Sequence of chain 1.F:
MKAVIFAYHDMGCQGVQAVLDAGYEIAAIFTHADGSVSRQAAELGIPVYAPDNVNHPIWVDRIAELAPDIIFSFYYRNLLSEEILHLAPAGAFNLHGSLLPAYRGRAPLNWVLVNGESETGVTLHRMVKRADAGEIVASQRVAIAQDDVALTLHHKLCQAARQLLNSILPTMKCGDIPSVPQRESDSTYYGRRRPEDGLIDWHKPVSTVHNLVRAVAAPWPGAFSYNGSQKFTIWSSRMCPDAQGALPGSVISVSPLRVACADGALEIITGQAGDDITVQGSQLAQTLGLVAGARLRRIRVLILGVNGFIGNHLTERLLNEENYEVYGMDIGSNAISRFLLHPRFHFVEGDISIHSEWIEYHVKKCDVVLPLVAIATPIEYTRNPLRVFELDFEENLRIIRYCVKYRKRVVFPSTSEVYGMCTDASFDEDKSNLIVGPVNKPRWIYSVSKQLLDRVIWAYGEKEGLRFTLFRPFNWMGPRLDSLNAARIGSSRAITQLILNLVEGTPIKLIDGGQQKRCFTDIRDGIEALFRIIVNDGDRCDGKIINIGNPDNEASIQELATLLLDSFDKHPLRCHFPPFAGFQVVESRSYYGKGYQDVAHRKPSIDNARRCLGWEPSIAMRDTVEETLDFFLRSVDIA

A small-molecule ligand and the protein it binds are described below.
Small molecule (SMILES): O=C(O)[C@H]1O[C@H](O[P](=O)(O)O[P](=O)(O)OC[C@H]2O[C@@H](n3ccc(=O)[nH]c3=O)[C@H](O)[C@@H]2O)[C@H](O)[C@@H](O)[C@@H]1O

Binding-site contacts:
Ligand atom O2A contacts residue ALA511 of chain 1.F at 3.2 Å.
Ligand atom O2 contacts residue ILE528 of chain 1.F at 2.9 Å (h-bond).
Ligand atom O1B contacts residue ASN492 of chain 1.F at 3.2 Å (h-bond).
Ligand atom N3 contacts residue ILE528 of chain 1.F at 3.4 Å.
Ligand atom O4' contacts residue SER433 of chain 1.F at 3.2 Å (h-bond).
Ligand atom O1B contacts residue ARG535 of chain 1.F at 3.1 Å (salt-bridge).
Ligand atom C5' contacts residue ARG619 of chain 1.F at 3.2 Å.
Ligand atom O3D contacts residue ASP615 of chain 1.F at 3.1 Å (salt-bridge).
Ligand atom O2 contacts residue LYS526 of chain 1.F at 3.2 Å (salt-bridge).
Ligand atom O3' contacts residue TYR463 of chain 1.F at 3.1 Å.
Ligand atom O3' contacts residue THR432 of chain 1.F at 2.8 Å (h-bond).
Ligand atom O2D contacts residue GLN533 of chain 1.F at 3.0 Å (h-bond).
Ligand atom O1A contacts residue PRO395 of chain 1.F at 3.5 Å.
Ligand atom O3D contacts residue TYR613 of chain 1.F at 2.9 Å (h-bond).
Ligand atom O'Q contacts residue ARG619 of chain 1.F at 3.1 Å (salt-bridge).
Ligand atom C2 contacts residue LYS526 of chain 1.F at 3.5 Å.
Ligand atom C2D contacts residue TYR609 of chain 1.F at 3.0 Å (hydrophobic).
Ligand atom O'Q contacts residue ASN492 of chain 1.F at 2.6 Å (h-bond).
Ligand atom O2' contacts residue TYR398 of chain 1.F at 3.0 Å (h-bond).
Ligand atom O1A contacts residue ARG510 of chain 1.F at 3.5 Å.
Ligand atom O4' contacts residue THR432 of chain 1.F at 2.5 Å (h-bond).
Ligand atom O3D contacts residue TYR609 of chain 1.F at 3.4 Å (h-bond).
Ligand atom O2' contacts residue GLU434 of chain 1.F at 3.4 Å (salt-bridge).
Ligand atom C3D contacts residue TYR609 of chain 1.F at 2.9 Å (hydrophobic).
Ligand atom C3' contacts residue THR432 of chain 1.F at 3.4 Å.
Ligand atom O'Q contacts residue SER433 of chain 1.F at 3.0 Å (h-bond).
Ligand atom C2 contacts residue ILE528 of chain 1.F at 3.5 Å (hydrophobic).
Ligand atom O'Q contacts residue PRO490 of chain 1.F at 3.4 Å (h-bond).
Ligand atom O'Q contacts residue PHE491 of chain 1.F at 3.5 Å.
Ligand atom N3 contacts residue LYS526 of chain 1.F at 2.9 Å (salt-bridge).
Ligand atom O3A contacts residue PRO395 of chain 1.F at 3.1 Å.
Ligand atom O2D contacts residue ASP615 of chain 1.F at 3.5 Å (salt-bridge).
Ligand atom O4D contacts residue ILE574 of chain 1.F at 3.2 Å.
Ligand atom O2B contacts residue ARG460 of chain 1.F at 3.5 Å (salt-bridge).
Ligand atom C6' contacts residue ASN492 of chain 1.F at 3.3 Å.
Ligand atom O4 contacts residue GLN514 of chain 1.F at 3.1 Å.
Ligand atom C4' contacts residue THR432 of chain 1.F at 3.1 Å.
Ligand atom O1A contacts residue ALA511 of chain 1.F at 3.1 Å (h-bond).
Ligand atom O4' contacts residue GLU434 of chain 1.F at 3.3 Å (salt-bridge).
Ligand atom O2B contacts residue ARG535 of chain 1.F at 3.5 Å (salt-bridge).